Sequence of chain 37.A:
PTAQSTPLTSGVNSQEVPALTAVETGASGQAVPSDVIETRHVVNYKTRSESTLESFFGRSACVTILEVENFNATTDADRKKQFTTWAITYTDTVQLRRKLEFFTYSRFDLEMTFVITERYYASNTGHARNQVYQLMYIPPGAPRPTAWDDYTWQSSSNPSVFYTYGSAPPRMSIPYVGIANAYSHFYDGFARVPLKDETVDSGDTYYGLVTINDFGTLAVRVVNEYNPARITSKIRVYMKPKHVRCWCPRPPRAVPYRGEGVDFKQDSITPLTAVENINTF

The protein below binds the small molecule below.
Small molecule (SMILES): CC(=O)N[C@H]1[C@H]([C@H](O)[C@H](O)CO)O[C@@](O)(C(=O)O)C[C@@H]1O

Binding-site contacts:
Ligand atom O1A contacts residue ALA146 of chain 37.A at 4.2 Å.
Ligand atom C5 contacts residue TYR145 of chain 37.A at 3.3 Å (hydrophobic).
Ligand atom C10 contacts residue TYR145 of chain 37.A at 3.6 Å (hydrophobic).
Ligand atom C1 contacts residue SER147 of chain 37.A at 3.6 Å.
Ligand atom C11 contacts residue TYR250 of chain 36.A at 3.7 Å (hydrophobic).
Ligand atom C10 contacts residue TYR250 of chain 36.A at 3.5 Å (hydrophobic).
Ligand atom C9 contacts residue TYR145 of chain 37.A at 4.2 Å (hydrophobic).
Ligand atom O8 contacts residue ALA146 of chain 37.A at 3.3 Å.
Ligand atom C8 contacts residue ALA146 of chain 37.A at 4.4 Å (hydrophobic).
Ligand atom O4 contacts residue ASN251 of chain 36.A at 4.2 Å.
Ligand atom C4 contacts residue PRO252 of chain 36.A at 3.8 Å (hydrophobic).
Ligand atom C6 contacts residue ALA146 of chain 37.A at 4.2 Å (hydrophobic).
Ligand atom C6 contacts residue TYR145 of chain 37.A at 3.4 Å (hydrophobic).
Ligand atom O1B contacts residue ASN148 of chain 37.A at 4.3 Å.
Ligand atom O1B contacts residue SER147 of chain 37.A at 3.1 Å (h-bond).
Ligand atom C4 contacts residue TYR145 of chain 37.A at 3.6 Å (hydrophobic).
Ligand atom C1 contacts residue ALA146 of chain 37.A at 3.9 Å (hydrophobic).
Ligand atom O4 contacts residue TYR250 of chain 36.A at 3.4 Å.
Ligand atom O1A contacts residue PRO252 of chain 36.A at 3.3 Å.
Ligand atom C3 contacts residue PRO252 of chain 36.A at 3.9 Å (hydrophobic).
Ligand atom N5 contacts residue TYR250 of chain 36.A at 4.4 Å.
Ligand atom O4 contacts residue TYR145 of chain 37.A at 4.2 Å.
Ligand atom O1B contacts residue ALA146 of chain 37.A at 3.2 Å.
Ligand atom C11 contacts residue ARG143 of chain 37.A at 4.0 Å.
Ligand atom N5 contacts residue TYR145 of chain 37.A at 2.6 Å (h-bond).
Ligand atom C11 contacts residue TYR145 of chain 37.A at 3.7 Å (hydrophobic).
Ligand atom O10 contacts residue TYR250 of chain 36.A at 2.7 Å (h-bond).
Ligand atom O4 contacts residue PRO252 of chain 36.A at 3.8 Å.
Ligand atom C7 contacts residue TYR145 of chain 37.A at 3.8 Å (hydrophobic).
Ligand atom O1A contacts residue SER147 of chain 37.A at 2.8 Å (h-bond).
Ligand atom C1 contacts residue PRO252 of chain 36.A at 4.1 Å (hydrophobic).

Sequence of chain 36.A:
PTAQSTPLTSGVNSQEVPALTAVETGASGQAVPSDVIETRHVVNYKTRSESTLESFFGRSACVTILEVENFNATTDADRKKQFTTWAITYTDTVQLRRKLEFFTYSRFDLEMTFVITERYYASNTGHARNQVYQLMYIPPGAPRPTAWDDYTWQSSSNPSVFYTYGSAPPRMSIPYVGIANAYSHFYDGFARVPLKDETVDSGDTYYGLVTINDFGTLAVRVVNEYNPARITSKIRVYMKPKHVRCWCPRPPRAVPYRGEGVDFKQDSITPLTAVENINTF